The small molecule below binds the protein below.
Small molecule (SMILES): CC(=O)N[C@@H]1[C@@H](O)[C@H](O)[C@@H](CO)O[C@H]1O

Sequence of chain 1.A:
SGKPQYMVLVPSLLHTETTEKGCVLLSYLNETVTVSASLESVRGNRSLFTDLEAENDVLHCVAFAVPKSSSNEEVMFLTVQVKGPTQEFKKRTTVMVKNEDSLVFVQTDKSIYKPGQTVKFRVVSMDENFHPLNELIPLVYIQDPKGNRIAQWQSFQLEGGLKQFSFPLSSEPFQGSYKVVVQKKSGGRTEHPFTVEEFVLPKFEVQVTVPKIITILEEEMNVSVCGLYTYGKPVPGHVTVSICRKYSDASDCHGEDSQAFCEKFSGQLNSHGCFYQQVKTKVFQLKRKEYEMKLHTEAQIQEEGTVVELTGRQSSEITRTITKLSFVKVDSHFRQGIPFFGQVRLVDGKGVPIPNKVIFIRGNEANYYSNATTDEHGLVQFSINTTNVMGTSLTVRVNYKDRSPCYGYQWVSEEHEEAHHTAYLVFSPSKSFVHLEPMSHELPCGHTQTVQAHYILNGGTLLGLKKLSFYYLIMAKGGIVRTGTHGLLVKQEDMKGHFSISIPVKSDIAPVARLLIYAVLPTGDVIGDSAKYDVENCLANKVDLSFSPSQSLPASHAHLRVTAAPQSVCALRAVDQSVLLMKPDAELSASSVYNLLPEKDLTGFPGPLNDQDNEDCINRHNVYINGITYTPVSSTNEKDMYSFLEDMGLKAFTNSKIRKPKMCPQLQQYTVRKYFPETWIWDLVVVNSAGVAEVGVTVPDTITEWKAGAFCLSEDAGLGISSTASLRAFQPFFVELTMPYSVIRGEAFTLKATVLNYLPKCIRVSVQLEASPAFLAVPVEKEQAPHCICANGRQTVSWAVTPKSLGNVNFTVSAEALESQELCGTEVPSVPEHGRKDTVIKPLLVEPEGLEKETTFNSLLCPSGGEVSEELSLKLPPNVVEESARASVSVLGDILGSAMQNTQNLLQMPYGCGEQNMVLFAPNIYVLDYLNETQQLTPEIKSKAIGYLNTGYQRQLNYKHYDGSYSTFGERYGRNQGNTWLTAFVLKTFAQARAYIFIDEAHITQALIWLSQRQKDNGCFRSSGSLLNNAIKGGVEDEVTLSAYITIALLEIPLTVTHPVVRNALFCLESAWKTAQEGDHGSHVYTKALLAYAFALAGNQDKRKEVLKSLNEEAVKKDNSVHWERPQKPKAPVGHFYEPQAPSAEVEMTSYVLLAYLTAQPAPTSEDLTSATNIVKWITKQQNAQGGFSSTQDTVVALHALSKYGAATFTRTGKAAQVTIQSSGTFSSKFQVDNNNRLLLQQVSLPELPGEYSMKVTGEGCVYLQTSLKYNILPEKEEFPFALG

Binding-site contacts:
Ligand atom O6 contacts residue THR412 of chain 1.A at 4.2 Å.
Ligand atom C3 contacts residue ASN410 of chain 1.A at 3.8 Å.
Ligand atom C7 contacts residue ASN410 of chain 1.A at 4.1 Å.
Ligand atom C5 contacts residue ASN410 of chain 1.A at 3.6 Å.
Ligand atom O5 contacts residue ASN410 of chain 1.A at 2.4 Å (h-bond).
Ligand atom C4 contacts residue ASN410 of chain 1.A at 4.3 Å.
Ligand atom N2 contacts residue ASN410 of chain 1.A at 2.8 Å (h-bond).
Ligand atom C1 contacts residue ASN410 of chain 1.A at 1.4 Å.
Ligand atom C2 contacts residue ASN410 of chain 1.A at 2.5 Å.